Sequence of chain 1.A:
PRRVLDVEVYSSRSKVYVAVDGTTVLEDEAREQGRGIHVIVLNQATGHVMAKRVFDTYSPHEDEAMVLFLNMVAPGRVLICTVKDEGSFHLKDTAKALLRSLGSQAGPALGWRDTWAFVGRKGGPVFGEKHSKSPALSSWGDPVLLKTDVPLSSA

Binding-site contacts:
Ligand atom C6' contacts residue TYR66 of chain 1.A at 4.2 Å (hydrophobic).
Ligand atom O3 contacts residue ARG43 of chain 1.A at 4.4 Å.
Ligand atom C4 contacts residue ARG43 of chain 1.A at 4.0 Å.
Ligand atom O4 contacts residue ASP93 of chain 1.A at 2.6 Å (salt-bridge).
Ligand atom C3 contacts residue ARG43 of chain 1.A at 4.2 Å.
Ligand atom C6 contacts residue GLU94 of chain 1.A at 3.6 Å.
Ligand atom C5 contacts residue ASP93 of chain 1.A at 4.2 Å.
Ligand atom C3 contacts residue ASP93 of chain 1.A at 4.5 Å.
Ligand atom C6 contacts residue TRP120 of chain 1.A at 4.2 Å (hydrophobic).
Ligand atom O5 contacts residue ARG121 of chain 1.A at 3.0 Å (salt-bridge).
Ligand atom O3 contacts residue ASP93 of chain 1.A at 4.4 Å.
Ligand atom O6 contacts residue ARG121 of chain 1.A at 2.9 Å (salt-bridge).
Ligand atom O6 contacts residue ASP93 of chain 1.A at 2.6 Å (salt-bridge).
Ligand atom C2 contacts residue ARG121 of chain 1.A at 4.4 Å.
Ligand atom C6' contacts residue ARG121 of chain 1.A at 4.2 Å.
Ligand atom O1 contacts residue TYR66 of chain 1.A at 4.0 Å.
Ligand atom C1 contacts residue ARG121 of chain 1.A at 3.6 Å.
Ligand atom O4 contacts residue ARG43 of chain 1.A at 2.9 Å (salt-bridge).
Ligand atom C5 contacts residue ARG121 of chain 1.A at 4.0 Å.
Ligand atom C4 contacts residue ASP93 of chain 1.A at 3.3 Å.
Ligand atom C5' contacts residue TRP120 of chain 1.A at 4.1 Å (hydrophobic).
Ligand atom C3' contacts residue TYR66 of chain 1.A at 4.5 Å (hydrophobic).
Ligand atom C6' contacts residue TRP120 of chain 1.A at 4.1 Å (hydrophobic).
Ligand atom C6 contacts residue ASP93 of chain 1.A at 3.5 Å.
Ligand atom O6 contacts residue GLU94 of chain 1.A at 3.8 Å.
Ligand atom O6 contacts residue TRP148 of chain 1.A at 3.8 Å.
Ligand atom C6 contacts residue ARG121 of chain 1.A at 3.9 Å.
Ligand atom C5 contacts residue TYR66 of chain 1.A at 4.3 Å (hydrophobic).
Ligand atom C6 contacts residue TYR66 of chain 1.A at 4.0 Å (hydrophobic).
Ligand atom C2' contacts residue TYR66 of chain 1.A at 4.0 Å (hydrophobic).
Ligand atom C1' contacts residue TYR66 of chain 1.A at 3.8 Å (hydrophobic).

A small-molecule ligand and the protein it binds are described below.
Small molecule (SMILES): CC(=O)N[C@H]1[C@@H](Oc2ccc([N+](=O)[O-])cc2)O[C@H](CO)[C@@H](O)[C@@H]1O